A protein and the small-molecule ligand that binds it are described below.
Small molecule (SMILES): Cc1cc(CCCOc2c(C)cc(-n3nnc(C)n3)cc2C)on1

Sequence of chain 13.A:
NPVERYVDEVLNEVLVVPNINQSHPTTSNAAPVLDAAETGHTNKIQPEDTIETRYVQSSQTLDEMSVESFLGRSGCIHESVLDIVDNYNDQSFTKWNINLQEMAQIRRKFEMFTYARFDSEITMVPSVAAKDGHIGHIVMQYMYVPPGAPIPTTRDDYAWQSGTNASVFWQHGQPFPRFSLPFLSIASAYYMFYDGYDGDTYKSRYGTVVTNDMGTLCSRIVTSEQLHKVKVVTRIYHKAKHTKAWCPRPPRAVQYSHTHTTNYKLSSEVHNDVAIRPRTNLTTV

Binding-site contacts:
Ligand atom CM4 contacts residue TYR142 of chain 13.A at 3.9 Å (hydrophobic).
Ligand atom C4A contacts residue TYR144 of chain 13.A at 3.5 Å (hydrophobic).
Ligand atom C4 contacts residue TYR190 of chain 13.A at 3.8 Å (hydrophobic).
Ligand atom N1A contacts residue PHE179 of chain 13.A at 3.2 Å.
Ligand atom C1C contacts residue MET214 of chain 13.A at 3.4 Å (hydrophobic).
Ligand atom N1A contacts residue MET124 of chain 13.A at 3.9 Å.
Ligand atom C5B contacts residue LEU181 of chain 13.A at 3.6 Å (hydrophobic).
Ligand atom N2A contacts residue TYR144 of chain 13.A at 4.0 Å.
Ligand atom N5A contacts residue LEU217 of chain 13.A at 3.7 Å.
Ligand atom C5 contacts residue MET214 of chain 13.A at 3.7 Å (hydrophobic).
Ligand atom C4A contacts residue PHE179 of chain 13.A at 3.5 Å (hydrophobic).
Ligand atom CM2 contacts residue ILE122 of chain 13.A at 3.9 Å (hydrophobic).
Ligand atom CM6 contacts residue TYR144 of chain 13.A at 3.7 Å (hydrophobic).
Ligand atom C1B contacts residue LEU181 of chain 13.A at 3.9 Å (hydrophobic).
Ligand atom N2 contacts residue MET214 of chain 13.A at 3.7 Å.
Ligand atom C5 contacts residue LEU100 of chain 13.A at 4.0 Å (hydrophobic).
Ligand atom C3C contacts residue LEU181 of chain 13.A at 4.0 Å (hydrophobic).
Ligand atom N2A contacts residue PHE179 of chain 13.A at 3.3 Å.
Ligand atom N1A contacts residue LEU217 of chain 13.A at 3.4 Å.
Ligand atom C5B contacts residue TYR144 of chain 13.A at 3.7 Å (hydrophobic).
Ligand atom CM3 contacts residue TYR190 of chain 13.A at 3.8 Å (hydrophobic).
Ligand atom O1B contacts residue ILE98 of chain 13.A at 3.1 Å.
Ligand atom C4 contacts residue LEU100 of chain 13.A at 3.8 Å (hydrophobic).
Ligand atom C1B contacts residue ILE98 of chain 13.A at 3.6 Å (hydrophobic).
Ligand atom N3A contacts residue PHE179 of chain 13.A at 3.6 Å.
Ligand atom CM6 contacts residue LEU181 of chain 13.A at 3.8 Å (hydrophobic).
Ligand atom CM4 contacts residue TYR144 of chain 13.A at 3.8 Å (hydrophobic).
Ligand atom O1 contacts residue MET214 of chain 13.A at 3.2 Å.
Ligand atom N2 contacts residue LEU100 of chain 13.A at 3.8 Å.
Ligand atom C4 contacts residue MET214 of chain 13.A at 4.0 Å (hydrophobic).
Ligand atom N3A contacts residue TYR144 of chain 13.A at 3.2 Å.
Ligand atom CM4 contacts residue ALA166 of chain 13.A at 3.1 Å (hydrophobic).
Ligand atom C6B contacts residue ILE98 of chain 13.A at 3.8 Å (hydrophobic).
Ligand atom CM4 contacts residue VAL168 of chain 13.A at 3.9 Å (hydrophobic).
Ligand atom C6B contacts residue LEU181 of chain 13.A at 3.5 Å (hydrophobic).
Ligand atom O1 contacts residue LEU100 of chain 13.A at 3.8 Å.
Ligand atom C3 contacts residue LEU100 of chain 13.A at 3.7 Å (hydrophobic).
Ligand atom N5A contacts residue PHE179 of chain 13.A at 3.2 Å.
Ligand atom CM6 contacts residue LEU184 of chain 13.A at 3.6 Å (hydrophobic).
Ligand atom CM2 contacts residue ILE77 of chain 13.A at 3.9 Å (hydrophobic).